Binding-site contacts:
Ligand atom C2 contacts residue SER357 of chain 1.I at 4.4 Å.
Ligand atom O7 contacts residue NAG1 of chain 1.QB at 4.1 Å.
Ligand atom C8 contacts residue NAG1 of chain 1.TA at 3.8 Å.
Ligand atom C7 contacts residue ASN355 of chain 1.I at 3.9 Å.
Ligand atom C6 contacts residue BMA3 of chain 1.TA at 4.3 Å.
Ligand atom C1 contacts residue SER357 of chain 1.I at 3.4 Å.
Ligand atom O7 contacts residue ASN355 of chain 1.I at 4.4 Å.
Ligand atom C5 contacts residue ASN355 of chain 1.I at 3.6 Å.
Ligand atom C1 contacts residue NAG1 of chain 1.TA at 4.5 Å.
Ligand atom O4 contacts residue NAG1 of chain 1.TA at 4.2 Å.
Ligand atom C2 contacts residue NAG1 of chain 1.TA at 4.3 Å.
Ligand atom C7 contacts residue NAG1 of chain 1.QB at 4.0 Å.
Ligand atom O4 contacts residue NAG2 of chain 1.TA at 4.5 Å.
Ligand atom C4 contacts residue NAG2 of chain 1.TA at 4.2 Å.
Ligand atom N2 contacts residue NAG1 of chain 1.TA at 3.5 Å (h-bond).
Ligand atom C3 contacts residue ASN355 of chain 1.I at 3.8 Å.
Ligand atom C5 contacts residue SER357 of chain 1.I at 4.1 Å.
Ligand atom N2 contacts residue ASN355 of chain 1.I at 2.9 Å (h-bond).
Ligand atom C6 contacts residue NAG1 of chain 1.QB at 3.5 Å.
Ligand atom O6 contacts residue NAG1 of chain 1.QB at 3.5 Å (h-bond).
Ligand atom O6 contacts residue NAG2 of chain 1.TA at 3.4 Å (h-bond).
Ligand atom O5 contacts residue SER357 of chain 1.I at 3.7 Å.
Ligand atom O5 contacts residue ASN355 of chain 1.I at 2.3 Å (h-bond).
Ligand atom O6 contacts residue ASN355 of chain 1.I at 4.4 Å.
Ligand atom O3 contacts residue NAG2 of chain 1.TA at 4.0 Å.
Ligand atom O7 contacts residue NAG1 of chain 1.TA at 3.1 Å (h-bond).
Ligand atom C6 contacts residue NAG2 of chain 1.TA at 3.5 Å.
Ligand atom C2 contacts residue ASN355 of chain 1.I at 2.4 Å.
Ligand atom C7 contacts residue NAG2 of chain 1.TA at 4.3 Å.
Ligand atom C4 contacts residue ASN355 of chain 1.I at 4.2 Å.
Ligand atom C1 contacts residue ASN355 of chain 1.I at 1.4 Å.
Ligand atom C8 contacts residue NAG2 of chain 1.TA at 4.3 Å.
Ligand atom C7 contacts residue NAG1 of chain 1.TA at 4.0 Å.
Ligand atom O7 contacts residue NAG2 of chain 1.TA at 4.3 Å.
Ligand atom C8 contacts residue NAG1 of chain 1.QB at 3.3 Å.
Ligand atom C5 contacts residue NAG1 of chain 1.QB at 4.0 Å.

Sequence of chain 1.I:
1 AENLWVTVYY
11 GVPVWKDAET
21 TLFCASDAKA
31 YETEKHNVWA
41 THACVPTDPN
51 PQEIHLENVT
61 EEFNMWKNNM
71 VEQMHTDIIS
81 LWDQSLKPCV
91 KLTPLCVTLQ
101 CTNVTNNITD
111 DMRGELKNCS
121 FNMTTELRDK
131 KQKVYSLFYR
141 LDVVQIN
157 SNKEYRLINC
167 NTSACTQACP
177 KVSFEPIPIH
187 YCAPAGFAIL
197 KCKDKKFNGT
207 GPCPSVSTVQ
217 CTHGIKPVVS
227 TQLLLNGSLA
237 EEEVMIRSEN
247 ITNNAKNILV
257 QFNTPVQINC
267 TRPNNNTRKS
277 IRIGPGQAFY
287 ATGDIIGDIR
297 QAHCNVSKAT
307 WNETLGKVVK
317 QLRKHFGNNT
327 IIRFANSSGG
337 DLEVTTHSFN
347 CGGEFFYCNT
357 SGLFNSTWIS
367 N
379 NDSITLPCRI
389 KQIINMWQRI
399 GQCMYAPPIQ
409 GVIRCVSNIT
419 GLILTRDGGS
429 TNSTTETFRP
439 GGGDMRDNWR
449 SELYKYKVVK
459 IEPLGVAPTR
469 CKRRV

This protein binds this small molecule.
Small molecule (SMILES): CC(=O)N[C@H]1[C@H](O[C@H]2[C@H](O)[C@@H](NC(C)=O)CO[C@@H]2CO)O[C@H](CO)[C@@H](O[C@@H]2O[C@H](CO)[C@@H](O)[C@H](O[C@H]3O[C@H](CO)[C@@H](O)[C@H](O)[C@@H]3O)[C@@H]2O)[C@@H]1O